Binding-site contacts:
Ligand atom C1 contacts residue ASN28 of chain 1.A at 1.4 Å.
Ligand atom C6 contacts residue LEU52 of chain 1.B at 3.9 Å (hydrophobic).
Ligand atom O5 contacts residue ASN28 of chain 1.A at 2.4 Å (h-bond).
Ligand atom O6 contacts residue THR309 of chain 1.A at 3.2 Å.
Ligand atom O7 contacts residue ASN28 of chain 1.A at 3.7 Å.
Ligand atom C5 contacts residue ASN28 of chain 1.A at 3.6 Å.
Ligand atom O5 contacts residue ALA29 of chain 1.A at 4.4 Å.
Ligand atom C3 contacts residue ASN28 of chain 1.A at 3.7 Å.
Ligand atom C4 contacts residue ASN28 of chain 1.A at 4.0 Å.
Ligand atom C2 contacts residue ASN28 of chain 1.A at 2.3 Å.
Ligand atom C8 contacts residue ASN28 of chain 1.A at 4.5 Å.
Ligand atom O5 contacts residue THR309 of chain 1.A at 3.4 Å (h-bond).
Ligand atom O6 contacts residue THR30 of chain 1.A at 3.8 Å.
Ligand atom O3 contacts residue ASN28 of chain 1.A at 4.4 Å.
Ligand atom N2 contacts residue ASN28 of chain 1.A at 3.1 Å (h-bond).
Ligand atom C1 contacts residue ALA29 of chain 1.A at 4.3 Å (hydrophobic).
Ligand atom O6 contacts residue LEU52 of chain 1.B at 3.4 Å.
Ligand atom C7 contacts residue ASN28 of chain 1.A at 3.7 Å.
Ligand atom C1 contacts residue THR309 of chain 1.A at 4.0 Å.

Sequence of chain 1.B:
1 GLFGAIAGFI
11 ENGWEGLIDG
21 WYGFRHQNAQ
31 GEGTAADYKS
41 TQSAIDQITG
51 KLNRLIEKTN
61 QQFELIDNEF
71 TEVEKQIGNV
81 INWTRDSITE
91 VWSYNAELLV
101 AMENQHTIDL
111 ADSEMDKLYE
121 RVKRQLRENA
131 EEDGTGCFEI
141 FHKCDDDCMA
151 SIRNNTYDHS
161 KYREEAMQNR

Sequence of chain 1.A:
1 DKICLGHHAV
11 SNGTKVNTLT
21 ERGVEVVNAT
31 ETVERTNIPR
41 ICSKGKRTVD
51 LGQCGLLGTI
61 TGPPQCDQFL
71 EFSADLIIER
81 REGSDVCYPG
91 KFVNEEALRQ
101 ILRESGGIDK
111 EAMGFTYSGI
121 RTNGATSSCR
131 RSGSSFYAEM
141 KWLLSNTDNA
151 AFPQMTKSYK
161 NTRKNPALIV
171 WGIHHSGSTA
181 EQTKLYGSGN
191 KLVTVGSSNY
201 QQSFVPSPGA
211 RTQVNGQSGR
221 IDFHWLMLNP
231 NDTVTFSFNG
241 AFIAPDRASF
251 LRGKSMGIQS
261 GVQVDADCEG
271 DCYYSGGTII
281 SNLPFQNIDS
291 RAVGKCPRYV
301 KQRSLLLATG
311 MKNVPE

The small molecule below binds the protein below.
Small molecule (SMILES): CC(=O)N[C@@H]1[C@@H](O)[C@H](O)[C@@H](CO)O[C@H]1O